The small molecule below binds the protein below.
Small molecule (SMILES): C[n+]1cn([C@@H]2O[C@H](CNc3c(O)c(=O)c3=O)[C@@H](O)[C@H]2O)c2nc(N)[nH]c(=O)c21

Binding-site contacts:
Ligand atom C2 contacts residue GLN57 of chain 1.C at 3.2 Å.
Ligand atom N1 contacts residue GLU103 of chain 1.C at 3.5 Å (salt-bridge).
Ligand atom O6 contacts residue TRP56 of chain 1.C at 3.5 Å.
Ligand atom C4 contacts residue TRP102 of chain 1.C at 4.2 Å (hydrophobic).
Ligand atom C6 contacts residue GLN57 of chain 1.C at 3.9 Å.
Ligand atom C8 contacts residue TRP56 of chain 1.C at 3.7 Å (hydrophobic).
Ligand atom OAD contacts residue LYS162 of chain 1.C at 4.0 Å.
Ligand atom N1 contacts residue GLN57 of chain 1.C at 3.0 Å (h-bond).
Ligand atom OAF contacts residue ARG157 of chain 1.C at 3.1 Å (salt-bridge).
Ligand atom CAW contacts residue TRP102 of chain 1.C at 4.3 Å (hydrophobic).
Ligand atom OAD contacts residue ARG157 of chain 1.C at 4.0 Å.
Ligand atom N3 contacts residue GLN57 of chain 1.C at 4.2 Å.
Ligand atom CAA contacts residue TRP102 of chain 1.C at 3.6 Å (hydrophobic).
Ligand atom C5 contacts residue TRP56 of chain 1.C at 3.6 Å (hydrophobic).
Ligand atom CAA contacts residue TRP56 of chain 1.C at 3.5 Å (hydrophobic).
Ligand atom C5 contacts residue TRP102 of chain 1.C at 4.1 Å (hydrophobic).
Ligand atom O6 contacts residue MET101 of chain 1.C at 3.0 Å.
Ligand atom C8 contacts residue TRP102 of chain 1.C at 3.6 Å (hydrophobic).
Ligand atom N3 contacts residue TRP56 of chain 1.C at 3.8 Å.
Ligand atom CAS contacts residue LYS162 of chain 1.C at 4.1 Å.
Ligand atom C6 contacts residue GLU103 of chain 1.C at 3.7 Å.
Ligand atom CAS contacts residue ARG157 of chain 1.C at 4.3 Å.
Ligand atom C2 contacts residue TRP56 of chain 1.C at 3.9 Å (hydrophobic).
Ligand atom C4 contacts residue TRP56 of chain 1.C at 3.6 Å (hydrophobic).
Ligand atom N9 contacts residue TRP56 of chain 1.C at 3.7 Å.
Ligand atom N9 contacts residue TRP102 of chain 1.C at 3.9 Å.
Ligand atom N1 contacts residue TRP56 of chain 1.C at 3.7 Å.
Ligand atom C6 contacts residue MET101 of chain 1.C at 4.2 Å (hydrophobic).
Ligand atom CAZ contacts residue TRP56 of chain 1.C at 3.9 Å (hydrophobic).
Ligand atom CAX contacts residue TRP102 of chain 1.C at 3.6 Å (hydrophobic).
Ligand atom C6 contacts residue TRP56 of chain 1.C at 3.4 Å (hydrophobic).
Ligand atom O6 contacts residue TRP102 of chain 1.C at 3.6 Å.
Ligand atom N2 contacts residue GLN57 of chain 1.C at 3.0 Å (h-bond).
Ligand atom CAA contacts residue TRP166 of chain 1.C at 4.3 Å (hydrophobic).
Ligand atom O6 contacts residue GLU103 of chain 1.C at 3.3 Å (salt-bridge).
Ligand atom OAN contacts residue TRP56 of chain 1.C at 3.9 Å.
Ligand atom CAP contacts residue ARG157 of chain 1.C at 4.0 Å.
Ligand atom N7 contacts residue TRP102 of chain 1.C at 3.8 Å.
Ligand atom N7 contacts residue TRP56 of chain 1.C at 3.5 Å.
Ligand atom CAA contacts residue MET101 of chain 1.C at 3.8 Å (hydrophobic).

Sequence of chain 1.C:
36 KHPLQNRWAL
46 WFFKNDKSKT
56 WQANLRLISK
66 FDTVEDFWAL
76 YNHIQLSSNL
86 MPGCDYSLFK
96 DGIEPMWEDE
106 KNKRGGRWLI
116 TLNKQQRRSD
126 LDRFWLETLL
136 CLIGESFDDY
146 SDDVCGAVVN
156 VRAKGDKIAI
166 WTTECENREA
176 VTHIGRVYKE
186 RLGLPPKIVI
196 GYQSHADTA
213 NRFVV